A protein and the small-molecule ligand that binds it are described below.
Small molecule (SMILES): CC(=O)N[C@@H]1[C@@H](O)[C@H](O)[C@@H](CO)O[C@H]1O

Binding-site contacts:
Ligand atom N2 contacts residue GLU489 of chain 1.B at 3.5 Å (salt-bridge).
Ligand atom C3 contacts residue ASN442 of chain 1.B at 3.8 Å.
Ligand atom C2 contacts residue ASN442 of chain 1.B at 2.5 Å.
Ligand atom C7 contacts residue GLU489 of chain 1.B at 4.1 Å.
Ligand atom O7 contacts residue ASN442 of chain 1.B at 3.6 Å.
Ligand atom C6 contacts residue SER444 of chain 1.B at 4.2 Å.
Ligand atom C5 contacts residue SER444 of chain 1.B at 4.0 Å.
Ligand atom C4 contacts residue ASN442 of chain 1.B at 4.2 Å.
Ligand atom N2 contacts residue TYR440 of chain 1.B at 4.0 Å.
Ligand atom C5 contacts residue ASN442 of chain 1.B at 3.7 Å.
Ligand atom C1 contacts residue SER444 of chain 1.B at 4.1 Å.
Ligand atom N2 contacts residue ASN442 of chain 1.B at 3.0 Å (h-bond).
Ligand atom C7 contacts residue ASN442 of chain 1.B at 3.5 Å.
Ligand atom O5 contacts residue SER444 of chain 1.B at 4.0 Å.
Ligand atom C7 contacts residue SER466 of chain 1.B at 3.8 Å.
Ligand atom O6 contacts residue SER420 of chain 1.B at 2.7 Å (h-bond).
Ligand atom C1 contacts residue SER466 of chain 1.B at 4.4 Å.
Ligand atom C6 contacts residue SER420 of chain 1.B at 3.9 Å.
Ligand atom O6 contacts residue ASN421 of chain 1.B at 3.6 Å.
Ligand atom C5 contacts residue SER420 of chain 1.B at 4.1 Å.
Ligand atom O7 contacts residue TYR440 of chain 1.B at 2.6 Å (h-bond).
Ligand atom C8 contacts residue TYR440 of chain 1.B at 4.2 Å (hydrophobic).
Ligand atom C7 contacts residue TYR440 of chain 1.B at 3.4 Å (hydrophobic).
Ligand atom C8 contacts residue GLU489 of chain 1.B at 3.6 Å.
Ligand atom O5 contacts residue SER420 of chain 1.B at 3.0 Å (h-bond).
Ligand atom C1 contacts residue ASN442 of chain 1.B at 1.4 Å.
Ligand atom N2 contacts residue SER466 of chain 1.B at 3.8 Å.
Ligand atom C6 contacts residue ASN421 of chain 1.B at 4.5 Å.
Ligand atom C2 contacts residue TYR440 of chain 1.B at 4.1 Å (hydrophobic).
Ligand atom C8 contacts residue ARG487 of chain 1.B at 4.1 Å.
Ligand atom O6 contacts residue ASN397 of chain 1.B at 4.4 Å.
Ligand atom C1 contacts residue TYR440 of chain 1.B at 4.2 Å (hydrophobic).
Ligand atom C8 contacts residue ILE464 of chain 1.B at 3.6 Å (hydrophobic).
Ligand atom O5 contacts residue ASN442 of chain 1.B at 2.4 Å (h-bond).
Ligand atom C6 contacts residue THR445 of chain 1.B at 4.4 Å.
Ligand atom C1 contacts residue SER420 of chain 1.B at 3.9 Å.
Ligand atom C8 contacts residue SER466 of chain 1.B at 3.1 Å.

Sequence of chain 1.B:
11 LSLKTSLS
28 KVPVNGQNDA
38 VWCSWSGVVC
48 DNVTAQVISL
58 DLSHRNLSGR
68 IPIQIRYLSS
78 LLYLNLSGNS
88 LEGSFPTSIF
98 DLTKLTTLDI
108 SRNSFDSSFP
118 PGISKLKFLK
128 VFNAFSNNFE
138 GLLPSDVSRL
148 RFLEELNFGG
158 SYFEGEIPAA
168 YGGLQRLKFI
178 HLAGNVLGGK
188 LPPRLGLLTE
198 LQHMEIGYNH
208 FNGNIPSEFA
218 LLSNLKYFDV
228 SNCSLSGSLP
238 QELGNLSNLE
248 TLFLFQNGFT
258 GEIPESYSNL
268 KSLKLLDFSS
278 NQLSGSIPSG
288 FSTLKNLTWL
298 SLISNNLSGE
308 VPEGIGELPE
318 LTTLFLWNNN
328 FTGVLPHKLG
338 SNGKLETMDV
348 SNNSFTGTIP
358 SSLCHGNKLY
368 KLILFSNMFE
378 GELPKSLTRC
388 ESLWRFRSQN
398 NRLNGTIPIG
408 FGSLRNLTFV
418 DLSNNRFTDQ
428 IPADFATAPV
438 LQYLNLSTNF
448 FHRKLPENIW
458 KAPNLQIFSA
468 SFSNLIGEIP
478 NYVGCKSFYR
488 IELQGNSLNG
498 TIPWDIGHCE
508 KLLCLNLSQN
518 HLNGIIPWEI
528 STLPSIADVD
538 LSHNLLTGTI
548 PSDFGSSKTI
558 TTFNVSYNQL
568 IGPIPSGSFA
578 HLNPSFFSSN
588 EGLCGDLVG